Sequence of chain 1.B:
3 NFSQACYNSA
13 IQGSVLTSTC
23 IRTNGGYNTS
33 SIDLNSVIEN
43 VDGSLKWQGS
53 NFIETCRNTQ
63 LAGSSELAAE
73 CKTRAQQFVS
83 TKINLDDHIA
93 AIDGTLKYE

Binding-site contacts:
Ligand atom O4 contacts residue LYS74 of chain 1.B at 2.8 Å (salt-bridge).
Ligand atom C3 contacts residue ASN53 of chain 1.B at 3.9 Å.
Ligand atom C4 contacts residue LYS74 of chain 1.B at 3.7 Å.
Ligand atom O6 contacts residue THR57 of chain 1.B at 3.8 Å.
Ligand atom O6 contacts residue LYS74 of chain 1.B at 4.0 Å.
Ligand atom O6 contacts residue GLN78 of chain 1.B at 2.8 Å (h-bond).
Ligand atom O6 contacts residue THR75 of chain 1.B at 3.9 Å.
Ligand atom C6 contacts residue GLU56 of chain 1.B at 4.0 Å.
Ligand atom O3 contacts residue ASN42 of chain 1.B at 2.8 Å (h-bond).
Ligand atom C5 contacts residue THR57 of chain 1.B at 4.0 Å.
Ligand atom O4 contacts residue ASN53 of chain 1.B at 2.7 Å (h-bond).
Ligand atom C3 contacts residue ASP44 of chain 1.B at 3.8 Å.
Ligand atom C2 contacts residue ASN42 of chain 1.B at 3.3 Å.
Ligand atom O4 contacts residue ARG76 of chain 1.B at 3.5 Å (salt-bridge).
Ligand atom O4 contacts residue THR57 of chain 1.B at 2.8 Å (h-bond).
Ligand atom C1 contacts residue ASN42 of chain 1.B at 3.8 Å.
Ligand atom C6 contacts residue GLN78 of chain 1.B at 3.8 Å.
Ligand atom O4 contacts residue GLU56 of chain 1.B at 3.5 Å.
Ligand atom O4 contacts residue THR75 of chain 1.B at 3.4 Å.
Ligand atom C6 contacts residue LYS74 of chain 1.B at 3.4 Å.
Ligand atom C3 contacts residue THR57 of chain 1.B at 4.0 Å.
Ligand atom O4 contacts residue ASP44 of chain 1.B at 3.3 Å (salt-bridge).
Ligand atom O2 contacts residue ASN42 of chain 1.B at 3.1 Å (h-bond).
Ligand atom O3 contacts residue PHE54 of chain 1.B at 3.4 Å (h-bond).
Ligand atom O3 contacts residue ASN53 of chain 1.B at 3.3 Å (h-bond).
Ligand atom C4 contacts residue THR57 of chain 1.B at 3.7 Å.
Ligand atom O2 contacts residue SER52 of chain 1.B at 3.6 Å (h-bond).
Ligand atom O3 contacts residue ASP44 of chain 1.B at 2.8 Å (salt-bridge).
Ligand atom O3 contacts residue SER52 of chain 1.B at 3.0 Å (h-bond).
Ligand atom C6 contacts residue THR75 of chain 1.B at 3.6 Å.
Ligand atom C4 contacts residue ASP44 of chain 1.B at 4.0 Å.
Ligand atom O4 contacts residue GLY45 of chain 1.B at 3.8 Å.
Ligand atom C4 contacts residue ASN42 of chain 1.B at 3.8 Å.
Ligand atom O3 contacts residue VAL43 of chain 1.B at 3.3 Å.
Ligand atom C3 contacts residue ASN42 of chain 1.B at 3.4 Å.
Ligand atom C6 contacts residue THR57 of chain 1.B at 3.9 Å.
Ligand atom O4 contacts residue ASN42 of chain 1.B at 3.8 Å.
Ligand atom C4 contacts residue ASN53 of chain 1.B at 3.3 Å.
Ligand atom O3 contacts residue GLU41 of chain 1.B at 3.6 Å.
Ligand atom O4 contacts residue PHE54 of chain 1.B at 4.0 Å.

A small-molecule ligand and the protein it binds are described below.
Small molecule (SMILES): OC[C@H]1O[C@H](O[C@H]2[C@@H](O)[C@H](O)[C@@H](CO)O[C@@H]2O)[C@@H](O)[C@@H](O)[C@@H]1O